Sequence of chain 1.E:
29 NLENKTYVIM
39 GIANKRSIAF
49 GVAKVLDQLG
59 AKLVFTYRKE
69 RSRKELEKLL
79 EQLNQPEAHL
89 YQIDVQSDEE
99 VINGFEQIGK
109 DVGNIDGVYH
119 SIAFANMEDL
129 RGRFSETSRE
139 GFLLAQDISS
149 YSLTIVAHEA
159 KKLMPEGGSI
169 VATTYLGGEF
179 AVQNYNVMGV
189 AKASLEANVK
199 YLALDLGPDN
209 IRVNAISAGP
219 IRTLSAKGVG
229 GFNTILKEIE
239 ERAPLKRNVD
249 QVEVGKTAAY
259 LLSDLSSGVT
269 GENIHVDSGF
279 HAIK

This small molecule binds to this protein.
Small molecule (SMILES): N[C@@H](CCC(=O)O)C(=O)O

Binding-site contacts:
Ligand atom OXT contacts residue GLY229 of chain 1.E at 4.1 Å.
Ligand atom O contacts residue ARG129 of chain 1.E at 2.5 Å (salt-bridge).
Ligand atom C contacts residue ARG129 of chain 1.E at 3.4 Å.
Ligand atom CG contacts residue ARG129 of chain 1.E at 3.5 Å.
Ligand atom CA contacts residue GLY229 of chain 1.E at 4.1 Å.
Ligand atom O contacts residue GLY228 of chain 1.E at 4.4 Å.
Ligand atom OE1 contacts residue GLY229 of chain 1.E at 3.4 Å (h-bond).
Ligand atom OE2 contacts residue LYS225 of chain 1.E at 3.6 Å (salt-bridge).
Ligand atom CG contacts residue GLY228 of chain 1.E at 4.2 Å.
Ligand atom OE1 contacts residue ASN231 of chain 1.E at 4.2 Å.
Ligand atom OE2 contacts residue ARG129 of chain 1.E at 4.2 Å.
Ligand atom N contacts residue PHE230 of chain 1.E at 4.3 Å.
Ligand atom CG contacts residue GLY229 of chain 1.E at 4.3 Å.
Ligand atom CG contacts residue LYS225 of chain 1.E at 4.3 Å.
Ligand atom OE1 contacts residue VAL227 of chain 1.E at 3.6 Å.
Ligand atom CD contacts residue LYS225 of chain 1.E at 4.4 Å.
Ligand atom OXT contacts residue GLY228 of chain 1.E at 4.4 Å.
Ligand atom CD contacts residue PHE230 of chain 1.E at 3.7 Å (hydrophobic).
Ligand atom CD contacts residue VAL227 of chain 1.E at 3.3 Å (hydrophobic).
Ligand atom C contacts residue GLY228 of chain 1.E at 4.3 Å.
Ligand atom CG contacts residue VAL227 of chain 1.E at 4.2 Å (hydrophobic).
Ligand atom OXT contacts residue ARG129 of chain 1.E at 3.7 Å.
Ligand atom CD contacts residue ARG129 of chain 1.E at 4.2 Å.
Ligand atom CD contacts residue GLY229 of chain 1.E at 3.9 Å.
Ligand atom OE2 contacts residue ALA224 of chain 1.E at 3.6 Å (h-bond).
Ligand atom N contacts residue GLY228 of chain 1.E at 4.1 Å.
Ligand atom OE2 contacts residue PHE230 of chain 1.E at 3.5 Å.
Ligand atom OE1 contacts residue PHE230 of chain 1.E at 2.9 Å (h-bond).
Ligand atom N contacts residue GLY229 of chain 1.E at 3.0 Å (h-bond).
Ligand atom OE2 contacts residue VAL227 of chain 1.E at 3.0 Å (h-bond).
Ligand atom C contacts residue GLY229 of chain 1.E at 4.2 Å.
Ligand atom CD contacts residue GLY228 of chain 1.E at 4.1 Å.
Ligand atom OE1 contacts residue GLY228 of chain 1.E at 4.1 Å.